Binding-site contacts:
Ligand atom CAS contacts residue MG1 of chain 1.ZFC at 4.2 Å.
Ligand atom CAG contacts residue MG1 of chain 1.ZFC at 3.4 Å.

A protein and the small-molecule ligand that binds it are described below.
Small molecule (SMILES): CC[C@H]1OC(=O)[C@H](C)C(=O)[C@H](C)[C@@H](O[C@@H]2O[C@H](C)C[C@H](N(C)C)[C@H]2O)[C@@H](C)C[C@@H](C)C(=O)/C=C/[C@]1(C)O